The small molecule below binds the protein below.
Small molecule (SMILES): O=P(O)(O)OC[C@H]1O[C@](O)(COP(=O)(O)O)[C@@H](O)[C@@H]1O

Binding-site contacts:
Ligand atom O5P contacts residue THR444 of chain 1.A at 3.6 Å.
Ligand atom O6P contacts residue SER531 of chain 1.A at 2.9 Å (h-bond).
Ligand atom P2 contacts residue THR444 of chain 1.A at 3.7 Å.
Ligand atom P1 contacts residue ARG501 of chain 1.A at 3.7 Å.
Ligand atom C3 contacts residue ARG528 of chain 1.A at 3.3 Å.
Ligand atom O6P contacts residue SER449 of chain 1.A at 3.8 Å.
Ligand atom O2 contacts residue LEU443 of chain 1.A at 3.5 Å.
Ligand atom P2 contacts residue SER531 of chain 1.A at 3.1 Å.
Ligand atom C1 contacts residue ARG501 of chain 1.A at 3.8 Å.
Ligand atom C6 contacts residue LEU443 of chain 1.A at 3.7 Å (hydrophobic).
Ligand atom O5P contacts residue THR445 of chain 1.A at 3.1 Å (h-bond).
Ligand atom O1 contacts residue GLY530 of chain 1.A at 3.6 Å.
Ligand atom O2P contacts residue ARG501 of chain 1.A at 2.7 Å (salt-bridge).
Ligand atom C4 contacts residue GLY530 of chain 1.A at 3.3 Å.
Ligand atom O4 contacts residue GLY530 of chain 1.A at 2.5 Å (h-bond).
Ligand atom O5 contacts residue LEU443 of chain 1.A at 3.7 Å.
Ligand atom O2 contacts residue GLY526 of chain 1.A at 3.6 Å.
Ligand atom O5P contacts residue SER531 of chain 1.A at 2.7 Å (h-bond).
Ligand atom C3 contacts residue GLY530 of chain 1.A at 3.6 Å.
Ligand atom O1P contacts residue PRO529 of chain 1.A at 3.6 Å.
Ligand atom O4 contacts residue TYR533 of chain 1.A at 2.7 Å (h-bond).
Ligand atom O6P contacts residue GLY532 of chain 1.A at 2.8 Å (h-bond).
Ligand atom O3 contacts residue ARG528 of chain 1.A at 2.8 Å (salt-bridge).
Ligand atom O4P contacts residue THR444 of chain 1.A at 2.7 Å (h-bond).
Ligand atom O3 contacts residue TRP494 of chain 1.A at 3.6 Å.
Ligand atom O6 contacts residue THR445 of chain 1.A at 3.0 Å (h-bond).
Ligand atom O5P contacts residue THR446 of chain 1.A at 2.7 Å (h-bond).
Ligand atom O4 contacts residue GLY532 of chain 1.A at 3.5 Å (h-bond).
Ligand atom O3 contacts residue GLY526 of chain 1.A at 3.3 Å.
Ligand atom O6 contacts residue THR444 of chain 1.A at 3.6 Å.
Ligand atom C5 contacts residue GLY530 of chain 1.A at 3.5 Å.
Ligand atom O3P contacts residue ARG501 of chain 1.A at 2.8 Å (salt-bridge).
Ligand atom C6 contacts residue THR534 of chain 1.A at 3.5 Å.
Ligand atom O2P contacts residue THR445 of chain 1.A at 3.8 Å.
Ligand atom O4P contacts residue SER449 of chain 1.A at 2.8 Å (h-bond).
Ligand atom O4P contacts residue ARG448 of chain 1.A at 3.7 Å.
Ligand atom P2 contacts residue THR445 of chain 1.A at 3.7 Å.
Ligand atom O4 contacts residue THR534 of chain 1.A at 3.4 Å (h-bond).
Ligand atom O1P contacts residue GLY530 of chain 1.A at 2.8 Å (h-bond).
Ligand atom O3P contacts residue TRP494 of chain 1.A at 2.9 Å (h-bond).

Sequence of chain 1.A:
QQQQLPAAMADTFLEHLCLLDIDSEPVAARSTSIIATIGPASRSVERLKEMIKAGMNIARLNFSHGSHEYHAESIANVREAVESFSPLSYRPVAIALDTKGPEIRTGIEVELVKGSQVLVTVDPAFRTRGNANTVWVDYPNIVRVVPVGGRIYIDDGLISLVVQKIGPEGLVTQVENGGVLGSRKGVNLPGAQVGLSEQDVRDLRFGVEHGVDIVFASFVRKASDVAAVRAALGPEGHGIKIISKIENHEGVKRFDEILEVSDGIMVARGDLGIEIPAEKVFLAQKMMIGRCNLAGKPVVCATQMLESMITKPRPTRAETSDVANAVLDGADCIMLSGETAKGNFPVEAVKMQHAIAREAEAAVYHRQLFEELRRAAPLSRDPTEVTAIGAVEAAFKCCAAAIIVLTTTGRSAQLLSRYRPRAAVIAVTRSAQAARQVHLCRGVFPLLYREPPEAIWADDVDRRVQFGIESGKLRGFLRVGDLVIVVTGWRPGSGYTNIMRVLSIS